This small molecule binds to this protein.
Small molecule (SMILES): OC[C@H]1O[C@@H](O)[C@H](O)[C@@H](O)[C@@H]1O

Sequence of chain 1.B:
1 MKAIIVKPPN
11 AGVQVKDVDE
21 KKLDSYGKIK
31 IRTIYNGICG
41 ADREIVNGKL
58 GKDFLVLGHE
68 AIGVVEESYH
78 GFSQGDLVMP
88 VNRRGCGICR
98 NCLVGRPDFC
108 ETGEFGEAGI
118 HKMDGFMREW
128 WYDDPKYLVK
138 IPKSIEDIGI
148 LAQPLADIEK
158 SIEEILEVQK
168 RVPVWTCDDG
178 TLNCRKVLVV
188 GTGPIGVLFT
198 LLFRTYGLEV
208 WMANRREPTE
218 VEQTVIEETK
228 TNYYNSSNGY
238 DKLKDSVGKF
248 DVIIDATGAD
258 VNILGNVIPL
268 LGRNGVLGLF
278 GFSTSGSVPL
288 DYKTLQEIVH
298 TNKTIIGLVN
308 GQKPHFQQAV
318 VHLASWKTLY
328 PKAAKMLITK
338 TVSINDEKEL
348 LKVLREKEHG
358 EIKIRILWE

Sequence of chain 1.D:
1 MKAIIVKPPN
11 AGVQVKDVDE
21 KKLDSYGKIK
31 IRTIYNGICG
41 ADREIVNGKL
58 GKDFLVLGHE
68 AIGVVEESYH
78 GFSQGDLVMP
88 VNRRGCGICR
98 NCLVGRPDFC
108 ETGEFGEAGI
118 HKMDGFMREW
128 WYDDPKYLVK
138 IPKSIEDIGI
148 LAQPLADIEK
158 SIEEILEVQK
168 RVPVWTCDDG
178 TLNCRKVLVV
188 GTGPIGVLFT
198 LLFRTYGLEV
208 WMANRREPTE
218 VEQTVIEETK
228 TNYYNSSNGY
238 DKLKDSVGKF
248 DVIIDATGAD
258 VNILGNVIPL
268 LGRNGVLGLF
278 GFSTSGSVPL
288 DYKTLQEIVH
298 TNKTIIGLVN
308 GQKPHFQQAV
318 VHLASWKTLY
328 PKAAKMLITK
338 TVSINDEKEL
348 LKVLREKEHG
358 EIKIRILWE

Binding-site contacts:
Ligand atom C4 contacts residue GLU114 of chain 1.D at 3.4 Å.
Ligand atom C3 contacts residue NAP1 of chain 1.V at 4.4 Å.
Ligand atom C1 contacts residue NAP1 of chain 1.V at 3.6 Å.
Ligand atom C5 contacts residue GLU114 of chain 1.D at 4.2 Å.
Ligand atom O3 contacts residue GLN150 of chain 1.D at 3.4 Å (h-bond).
Ligand atom O1 contacts residue NAP1 of chain 1.V at 3.9 Å.
Ligand atom O2 contacts residue GLN150 of chain 1.D at 2.9 Å (h-bond).
Ligand atom C2 contacts residue ASP154 of chain 1.D at 3.4 Å.
Ligand atom O4 contacts residue VAL306 of chain 1.D at 4.3 Å.
Ligand atom O3 contacts residue ASP154 of chain 1.D at 3.0 Å (salt-bridge).
Ligand atom O2 contacts residue ZN1 of chain 1.W at 4.3 Å.
Ligand atom O4 contacts residue ARG90 of chain 1.D at 3.7 Å.
Ligand atom O1 contacts residue CYS39 of chain 1.D at 3.8 Å.
Ligand atom C2 contacts residue NAP1 of chain 1.V at 4.3 Å.
Ligand atom O5 contacts residue ILE117 of chain 1.D at 4.4 Å.
Ligand atom C4 contacts residue ASN307 of chain 1.D at 3.9 Å.
Ligand atom C6 contacts residue HIS297 of chain 1.B at 4.4 Å.
Ligand atom O6 contacts residue ILE117 of chain 1.D at 3.4 Å.
Ligand atom O6 contacts residue GLU114 of chain 1.D at 2.5 Å (salt-bridge).
Ligand atom O5 contacts residue ALA41 of chain 1.D at 4.5 Å.
Ligand atom O1 contacts residue ZN1 of chain 1.W at 3.6 Å.
Ligand atom O3 contacts residue ASN89 of chain 1.D at 3.1 Å (h-bond).
Ligand atom C4 contacts residue ASN89 of chain 1.D at 4.1 Å.
Ligand atom O2 contacts residue HIS66 of chain 1.D at 4.4 Å.
Ligand atom C3 contacts residue ASN307 of chain 1.D at 3.9 Å.
Ligand atom C2 contacts residue HIS66 of chain 1.D at 4.4 Å.
Ligand atom C6 contacts residue GLU114 of chain 1.D at 3.3 Å.
Ligand atom C1 contacts residue ASP154 of chain 1.D at 4.0 Å.
Ligand atom O4 contacts residue ASN307 of chain 1.D at 3.0 Å (h-bond).
Ligand atom C2 contacts residue GLN150 of chain 1.D at 3.6 Å.
Ligand atom C3 contacts residue ASN89 of chain 1.D at 3.9 Å.
Ligand atom O1 contacts residue ALA41 of chain 1.D at 3.7 Å.
Ligand atom O1 contacts residue HIS66 of chain 1.D at 3.6 Å.
Ligand atom O3 contacts residue ASN307 of chain 1.D at 3.0 Å (h-bond).
Ligand atom O4 contacts residue GLU114 of chain 1.D at 2.7 Å (salt-bridge).
Ligand atom O2 contacts residue ASP154 of chain 1.D at 2.4 Å (salt-bridge).
Ligand atom C3 contacts residue ASP154 of chain 1.D at 3.4 Å.
Ligand atom C2 contacts residue ASN89 of chain 1.D at 4.0 Å.
Ligand atom O2 contacts residue NAP1 of chain 1.V at 4.1 Å.
Ligand atom C3 contacts residue GLN150 of chain 1.D at 4.1 Å.